Sequence of chain 1.D:
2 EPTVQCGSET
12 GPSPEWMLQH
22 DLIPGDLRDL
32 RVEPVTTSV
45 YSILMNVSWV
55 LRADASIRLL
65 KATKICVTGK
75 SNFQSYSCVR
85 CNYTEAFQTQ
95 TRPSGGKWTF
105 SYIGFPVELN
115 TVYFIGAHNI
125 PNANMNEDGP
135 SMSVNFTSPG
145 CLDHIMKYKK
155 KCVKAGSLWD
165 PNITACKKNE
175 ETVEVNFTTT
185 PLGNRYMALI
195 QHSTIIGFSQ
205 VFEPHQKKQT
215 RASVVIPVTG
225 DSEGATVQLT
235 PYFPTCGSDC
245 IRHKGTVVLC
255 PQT

A protein and the small-molecule ligand that binds it are described below.
Small molecule (SMILES): CC(=O)N[C@H]1[C@H](O[C@H]2[C@H](O)[C@@H](NC(C)=O)CO[C@@H]2CO)O[C@H](CO)[C@@H](O)[C@@H]1O

Binding-site contacts:
Ligand atom C2 contacts residue ASN166 of chain 1.D at 2.5 Å.
Ligand atom O5 contacts residue ASN166 of chain 1.D at 2.3 Å (h-bond).
Ligand atom C1 contacts residue ASN166 of chain 1.D at 1.4 Å.
Ligand atom C6 contacts residue ARG215 of chain 1.D at 3.5 Å.
Ligand atom C5 contacts residue ARG215 of chain 1.D at 4.2 Å.
Ligand atom C4 contacts residue ASN166 of chain 1.D at 4.2 Å.
Ligand atom O6 contacts residue ARG215 of chain 1.D at 2.4 Å (salt-bridge).
Ligand atom O5 contacts residue ARG215 of chain 1.D at 3.5 Å (salt-bridge).
Ligand atom N2 contacts residue ASN166 of chain 1.D at 3.0 Å (h-bond).
Ligand atom C3 contacts residue ASN166 of chain 1.D at 3.8 Å.
Ligand atom C7 contacts residue ASN166 of chain 1.D at 3.6 Å.
Ligand atom O6 contacts residue ASN166 of chain 1.D at 4.4 Å.
Ligand atom C5 contacts residue ASN166 of chain 1.D at 3.6 Å.
Ligand atom O7 contacts residue ASN166 of chain 1.D at 3.6 Å (h-bond).